Sequence of chain 1.B:
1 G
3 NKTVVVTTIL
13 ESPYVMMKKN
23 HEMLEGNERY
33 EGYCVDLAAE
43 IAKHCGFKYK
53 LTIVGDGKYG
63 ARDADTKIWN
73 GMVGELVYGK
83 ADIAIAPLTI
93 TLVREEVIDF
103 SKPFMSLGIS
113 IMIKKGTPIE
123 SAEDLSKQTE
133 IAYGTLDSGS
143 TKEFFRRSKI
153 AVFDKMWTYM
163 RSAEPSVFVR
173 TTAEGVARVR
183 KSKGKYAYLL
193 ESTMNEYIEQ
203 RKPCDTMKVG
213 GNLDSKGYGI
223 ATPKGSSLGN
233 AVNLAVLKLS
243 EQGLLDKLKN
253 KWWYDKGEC

The small molecule below binds the protein below.
Small molecule (SMILES): N[C@@H](CCC(=O)O)C(=O)O

Binding-site contacts:
Ligand atom N contacts residue GLU193 of chain 1.B at 2.6 Å (salt-bridge).
Ligand atom OXT contacts residue TYR61 of chain 1.B at 3.5 Å.
Ligand atom CD contacts residue THR143 of chain 1.B at 3.2 Å.
Ligand atom O contacts residue TYR61 of chain 1.B at 3.4 Å.
Ligand atom OE1 contacts residue GLU193 of chain 1.B at 3.5 Å.
Ligand atom N contacts residue TYR220 of chain 1.B at 3.6 Å.
Ligand atom OE2 contacts residue THR143 of chain 1.B at 3.2 Å (h-bond).
Ligand atom CB contacts residue GLU193 of chain 1.B at 3.9 Å.
Ligand atom CA contacts residue SER142 of chain 1.B at 3.2 Å.
Ligand atom CA contacts residue GLU193 of chain 1.B at 3.3 Å.
Ligand atom CB contacts residue TYR61 of chain 1.B at 3.5 Å (hydrophobic).
Ligand atom O contacts residue SER142 of chain 1.B at 2.8 Å (h-bond).
Ligand atom OE1 contacts residue THR143 of chain 1.B at 2.6 Å (h-bond).
Ligand atom OE2 contacts residue LEU138 of chain 1.B at 4.1 Å.
Ligand atom N contacts residue TYR61 of chain 1.B at 4.1 Å.
Ligand atom CA contacts residue THR91 of chain 1.B at 3.4 Å.
Ligand atom OE1 contacts residue LEU192 of chain 1.B at 4.3 Å.
Ligand atom OXT contacts residue THR91 of chain 1.B at 2.9 Å (h-bond).
Ligand atom C contacts residue SER142 of chain 1.B at 3.3 Å.
Ligand atom CA contacts residue PRO89 of chain 1.B at 4.1 Å (hydrophobic).
Ligand atom CB contacts residue LEU138 of chain 1.B at 4.0 Å (hydrophobic).
Ligand atom N contacts residue SER142 of chain 1.B at 4.0 Å.
Ligand atom O contacts residue GLY141 of chain 1.B at 3.2 Å.
Ligand atom CA contacts residue TYR61 of chain 1.B at 4.0 Å (hydrophobic).
Ligand atom O contacts residue ARG96 of chain 1.B at 2.8 Å (salt-bridge).
Ligand atom N contacts residue PRO89 of chain 1.B at 3.0 Å (h-bond).
Ligand atom OE2 contacts residue GLY141 of chain 1.B at 3.5 Å.
Ligand atom CD contacts residue GLU193 of chain 1.B at 3.8 Å.
Ligand atom OXT contacts residue ARG96 of chain 1.B at 2.8 Å (salt-bridge).
Ligand atom C contacts residue ARG96 of chain 1.B at 3.4 Å.
Ligand atom N contacts residue THR91 of chain 1.B at 2.9 Å (h-bond).
Ligand atom CG contacts residue LEU138 of chain 1.B at 3.8 Å (hydrophobic).
Ligand atom CG contacts residue GLU193 of chain 1.B at 3.4 Å.
Ligand atom C contacts residue TYR61 of chain 1.B at 3.6 Å (hydrophobic).
Ligand atom CD contacts residue LEU138 of chain 1.B at 4.1 Å (hydrophobic).
Ligand atom OXT contacts residue LEU90 of chain 1.B at 3.6 Å.
Ligand atom C contacts residue THR91 of chain 1.B at 3.7 Å.
Ligand atom OE2 contacts residue SER142 of chain 1.B at 3.3 Å (h-bond).
Ligand atom OXT contacts residue PRO89 of chain 1.B at 3.7 Å.
Ligand atom OXT contacts residue SER142 of chain 1.B at 3.9 Å.